Sequence of chain 1.A:
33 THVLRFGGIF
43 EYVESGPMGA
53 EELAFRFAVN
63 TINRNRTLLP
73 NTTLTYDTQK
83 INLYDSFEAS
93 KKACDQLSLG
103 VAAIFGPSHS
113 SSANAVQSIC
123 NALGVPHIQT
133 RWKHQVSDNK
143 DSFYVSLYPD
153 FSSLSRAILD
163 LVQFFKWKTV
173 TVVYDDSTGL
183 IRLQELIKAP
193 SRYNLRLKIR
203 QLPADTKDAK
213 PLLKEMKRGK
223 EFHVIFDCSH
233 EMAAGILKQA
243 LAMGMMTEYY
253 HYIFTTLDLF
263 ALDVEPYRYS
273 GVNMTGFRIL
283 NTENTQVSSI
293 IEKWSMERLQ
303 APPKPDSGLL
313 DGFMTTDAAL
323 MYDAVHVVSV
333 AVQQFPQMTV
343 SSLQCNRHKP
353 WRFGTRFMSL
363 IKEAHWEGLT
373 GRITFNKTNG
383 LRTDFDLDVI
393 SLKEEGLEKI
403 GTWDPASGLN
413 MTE

This protein binds this small molecule.
Small molecule (SMILES): CC(=O)N[C@@H]1[C@@H](O)[C@H](O)[C@@H](CO)O[C@H]1O

Binding-site contacts:
Ligand atom O7 contacts residue HIS253 of chain 1.A at 4.2 Å.
Ligand atom O7 contacts residue ASN275 of chain 1.A at 4.1 Å.
Ligand atom N2 contacts residue ASN275 of chain 1.A at 3.3 Å (h-bond).
Ligand atom C2 contacts residue HIS253 of chain 1.A at 4.5 Å.
Ligand atom O6 contacts residue PHE167 of chain 1.A at 4.0 Å.
Ligand atom C1 contacts residue ASN275 of chain 1.A at 1.5 Å.
Ligand atom C7 contacts residue ASN275 of chain 1.A at 3.9 Å.
Ligand atom C7 contacts residue TYR252 of chain 1.A at 4.2 Å (hydrophobic).
Ligand atom N2 contacts residue GLU250 of chain 1.A at 4.4 Å.
Ligand atom C4 contacts residue ASN275 of chain 1.A at 4.2 Å.
Ligand atom C8 contacts residue HIS225 of chain 1.A at 4.0 Å.
Ligand atom C1 contacts residue HIS253 of chain 1.A at 4.5 Å.
Ligand atom O7 contacts residue TYR252 of chain 1.A at 3.4 Å (h-bond).
Ligand atom O5 contacts residue ASN275 of chain 1.A at 2.2 Å (h-bond).
Ligand atom O6 contacts residue GLU415 of chain 1.A at 4.5 Å.
Ligand atom C8 contacts residue HIS253 of chain 1.A at 3.7 Å.
Ligand atom C7 contacts residue HIS253 of chain 1.A at 4.0 Å.
Ligand atom C5 contacts residue ASN275 of chain 1.A at 3.6 Å.
Ligand atom C3 contacts residue ASN275 of chain 1.A at 3.9 Å.
Ligand atom C6 contacts residue GLU415 of chain 1.A at 3.9 Å.
Ligand atom C2 contacts residue ASN275 of chain 1.A at 2.7 Å.
Ligand atom C7 contacts residue GLU250 of chain 1.A at 4.0 Å.
Ligand atom O7 contacts residue GLU250 of chain 1.A at 3.1 Å (salt-bridge).
Ligand atom O7 contacts residue TYR251 of chain 1.A at 3.6 Å.